Sequence of chain 3.A:
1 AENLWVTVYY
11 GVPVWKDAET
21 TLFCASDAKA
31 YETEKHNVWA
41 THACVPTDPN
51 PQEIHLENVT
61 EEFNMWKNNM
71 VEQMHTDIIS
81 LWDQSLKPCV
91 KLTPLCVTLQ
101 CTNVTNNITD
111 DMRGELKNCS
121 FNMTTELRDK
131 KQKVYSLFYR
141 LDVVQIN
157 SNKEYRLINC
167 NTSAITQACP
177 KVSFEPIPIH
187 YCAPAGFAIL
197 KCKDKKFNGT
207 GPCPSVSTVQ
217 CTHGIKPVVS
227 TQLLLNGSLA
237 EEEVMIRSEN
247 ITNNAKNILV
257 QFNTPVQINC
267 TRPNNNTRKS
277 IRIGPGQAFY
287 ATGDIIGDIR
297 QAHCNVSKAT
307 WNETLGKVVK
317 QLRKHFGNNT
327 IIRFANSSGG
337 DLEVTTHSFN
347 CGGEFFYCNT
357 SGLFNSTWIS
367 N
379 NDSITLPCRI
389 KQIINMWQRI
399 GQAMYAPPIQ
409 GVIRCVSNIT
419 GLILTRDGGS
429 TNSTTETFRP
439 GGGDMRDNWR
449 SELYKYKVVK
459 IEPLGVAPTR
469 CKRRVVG

Binding-site contacts:
Ligand atom C8 contacts residue ASN118 of chain 3.A at 4.2 Å.
Ligand atom C8 contacts residue ASP290 of chain 3.A at 4.5 Å.
Ligand atom N2 contacts residue ASN118 of chain 3.A at 2.9 Å (h-bond).
Ligand atom N2 contacts residue THR105 of chain 3.A at 4.4 Å.
Ligand atom C8 contacts residue ARG91 of chain 3.K at 3.9 Å.
Ligand atom C4 contacts residue TYR135 of chain 3.A at 4.5 Å (hydrophobic).
Ligand atom C5 contacts residue TYR135 of chain 3.A at 4.3 Å (hydrophobic).
Ligand atom C8 contacts residue TYR135 of chain 3.A at 4.5 Å (hydrophobic).
Ligand atom C1 contacts residue ASN118 of chain 3.A at 1.4 Å.
Ligand atom O3 contacts residue TYR135 of chain 3.A at 4.3 Å.
Ligand atom O5 contacts residue TYR135 of chain 3.A at 4.5 Å.
Ligand atom C8 contacts residue THR105 of chain 3.A at 4.2 Å.
Ligand atom O7 contacts residue THR105 of chain 3.A at 2.9 Å (h-bond).
Ligand atom C1 contacts residue TYR135 of chain 3.A at 4.0 Å (hydrophobic).
Ligand atom C2 contacts residue TYR135 of chain 3.A at 4.3 Å (hydrophobic).
Ligand atom N2 contacts residue TYR135 of chain 3.A at 4.3 Å.
Ligand atom C7 contacts residue THR105 of chain 3.A at 3.5 Å.
Ligand atom C7 contacts residue ASN118 of chain 3.A at 3.0 Å.
Ligand atom O5 contacts residue ASN118 of chain 3.A at 2.4 Å (h-bond).
Ligand atom O4 contacts residue TYR135 of chain 3.A at 4.2 Å.
Ligand atom O7 contacts residue VAL104 of chain 3.A at 4.2 Å.
Ligand atom C3 contacts residue ASN118 of chain 3.A at 3.8 Å.
Ligand atom O7 contacts residue TYR135 of chain 3.A at 3.5 Å.
Ligand atom C5 contacts residue ASN118 of chain 3.A at 3.7 Å.
Ligand atom C8 contacts residue VAL104 of chain 3.A at 3.7 Å (hydrophobic).
Ligand atom O7 contacts residue ASN118 of chain 3.A at 2.7 Å (h-bond).
Ligand atom C7 contacts residue TYR135 of chain 3.A at 4.2 Å (hydrophobic).
Ligand atom C3 contacts residue TYR135 of chain 3.A at 3.9 Å (hydrophobic).
Ligand atom C2 contacts residue ASN118 of chain 3.A at 2.5 Å.
Ligand atom O6 contacts residue SER120 of chain 3.A at 3.7 Å.
Ligand atom C8 contacts residue LEU137 of chain 3.A at 4.4 Å (hydrophobic).
Ligand atom C4 contacts residue ASN118 of chain 3.A at 4.2 Å.

Sequence of chain 3.K:
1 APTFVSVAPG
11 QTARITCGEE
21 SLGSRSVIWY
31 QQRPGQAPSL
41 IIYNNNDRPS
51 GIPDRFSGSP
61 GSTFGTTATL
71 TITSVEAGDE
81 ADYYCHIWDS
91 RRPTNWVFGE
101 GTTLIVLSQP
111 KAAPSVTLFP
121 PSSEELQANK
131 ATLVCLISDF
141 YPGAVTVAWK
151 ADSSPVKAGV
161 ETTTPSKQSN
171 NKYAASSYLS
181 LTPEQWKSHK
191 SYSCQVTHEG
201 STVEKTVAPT

The small molecule below binds the protein below.
Small molecule (SMILES): CC(=O)N[C@H]1[C@H](O[C@H]2[C@H](O)[C@@H](NC(C)=O)CO[C@@H]2CO)O[C@H](CO)[C@@H](O[C@@H]2O[C@H](CO[C@H]3O[C@H](CO)[C@@H](O)[C@H](O)[C@@H]3O)[C@@H](O)[C@H](O[C@H]3O[C@H](CO)[C@@H](O)[C@H](O)[C@@H]3O)[C@@H]2O)[C@@H]1O